A small-molecule ligand and the protein it binds are described below.
Small molecule (SMILES): CC(=O)N[C@H]1[C@H](O[C@H]2[C@H](O)[C@@H](NC(C)=O)CO[C@@H]2CO)O[C@H](CO)[C@@H](O)[C@@H]1O

Sequence of chain 1.E:
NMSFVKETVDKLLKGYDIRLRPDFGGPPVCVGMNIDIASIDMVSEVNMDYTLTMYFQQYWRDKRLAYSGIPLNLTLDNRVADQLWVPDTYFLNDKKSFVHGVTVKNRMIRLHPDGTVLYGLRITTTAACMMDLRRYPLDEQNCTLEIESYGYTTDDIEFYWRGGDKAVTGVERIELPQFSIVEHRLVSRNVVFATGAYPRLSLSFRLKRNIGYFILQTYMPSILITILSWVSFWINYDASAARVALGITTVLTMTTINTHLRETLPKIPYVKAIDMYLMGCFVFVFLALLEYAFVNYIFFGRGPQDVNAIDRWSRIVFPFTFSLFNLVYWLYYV

Binding-site contacts:
Ligand atom C5 contacts residue HIS144 of chain 1.E at 4.5 Å.
Ligand atom C5 contacts residue ASN105 of chain 1.E at 3.7 Å.
Ligand atom C2 contacts residue ASN105 of chain 1.E at 2.5 Å.
Ligand atom O5 contacts residue HIS144 of chain 1.E at 3.5 Å.
Ligand atom C4 contacts residue ASN105 of chain 1.E at 4.2 Å.
Ligand atom C7 contacts residue PRO103 of chain 1.E at 4.5 Å (hydrophobic).
Ligand atom N2 contacts residue ASN105 of chain 1.E at 2.9 Å (h-bond).
Ligand atom O7 contacts residue ASN105 of chain 1.E at 3.8 Å.
Ligand atom O6 contacts residue HIS144 of chain 1.E at 4.4 Å.
Ligand atom C6 contacts residue HIS144 of chain 1.E at 4.2 Å.
Ligand atom O5 contacts residue ASN105 of chain 1.E at 2.4 Å (h-bond).
Ligand atom C3 contacts residue ASN105 of chain 1.E at 3.8 Å.
Ligand atom C1 contacts residue ASN105 of chain 1.E at 1.4 Å.
Ligand atom C1 contacts residue HIS144 of chain 1.E at 4.2 Å.
Ligand atom O7 contacts residue PRO103 of chain 1.E at 3.8 Å.
Ligand atom C7 contacts residue ASN105 of chain 1.E at 3.5 Å.